Sequence of chain 1.A:
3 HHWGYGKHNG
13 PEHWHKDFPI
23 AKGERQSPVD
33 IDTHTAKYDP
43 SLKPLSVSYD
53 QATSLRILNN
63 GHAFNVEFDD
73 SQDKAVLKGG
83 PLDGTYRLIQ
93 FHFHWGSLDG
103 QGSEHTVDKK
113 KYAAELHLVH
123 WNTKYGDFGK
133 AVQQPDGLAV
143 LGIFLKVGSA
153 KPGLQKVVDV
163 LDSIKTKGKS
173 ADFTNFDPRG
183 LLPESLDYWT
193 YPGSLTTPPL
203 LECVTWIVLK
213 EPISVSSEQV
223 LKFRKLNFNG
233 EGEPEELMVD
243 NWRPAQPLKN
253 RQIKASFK

Binding-site contacts:
Ligand atom N contacts residue HIS119 of chain 1.A at 3.2 Å (h-bond).
Ligand atom C contacts residue VAL142 of chain 1.A at 3.8 Å (hydrophobic).
Ligand atom C1 contacts residue LEU197 of chain 1.A at 3.5 Å (hydrophobic).
Ligand atom N1 contacts residue ZN1 of chain 1.B at 3.6 Å.
Ligand atom C2 contacts residue LEU197 of chain 1.A at 3.8 Å (hydrophobic).
Ligand atom N contacts residue HIS94 of chain 1.A at 3.5 Å (h-bond).
Ligand atom C1 contacts residue VAL142 of chain 1.A at 3.7 Å (hydrophobic).
Ligand atom C3 contacts residue HIS94 of chain 1.A at 3.7 Å.
Ligand atom S contacts residue THR198 of chain 1.A at 3.6 Å (h-bond).
Ligand atom O contacts residue THR199 of chain 1.A at 3.7 Å.
Ligand atom C5 contacts residue GOL1 of chain 1.C at 3.1 Å.
Ligand atom C6 contacts residue GLN92 of chain 1.A at 4.1 Å.
Ligand atom N contacts residue HIS96 of chain 1.A at 3.4 Å (h-bond).
Ligand atom N contacts residue GLU106 of chain 1.A at 3.9 Å.
Ligand atom O contacts residue GOL1 of chain 1.C at 2.9 Å.
Ligand atom C4 contacts residue GLN92 of chain 1.A at 3.6 Å.
Ligand atom O1 contacts residue THR199 of chain 1.A at 3.5 Å (h-bond).
Ligand atom C7 contacts residue VAL121 of chain 1.A at 3.9 Å (hydrophobic).
Ligand atom S contacts residue HIS94 of chain 1.A at 3.8 Å.
Ligand atom C7 contacts residue PHE130 of chain 1.A at 3.9 Å (hydrophobic).
Ligand atom C3 contacts residue VAL121 of chain 1.A at 4.0 Å (hydrophobic).
Ligand atom N contacts residue THR198 of chain 1.A at 2.8 Å (h-bond).
Ligand atom N contacts residue ZN1 of chain 1.B at 2.0 Å.
Ligand atom C1 contacts residue VAL121 of chain 1.A at 4.1 Å (hydrophobic).
Ligand atom S contacts residue ZN1 of chain 1.B at 3.1 Å.
Ligand atom O1 contacts residue THR198 of chain 1.A at 2.7 Å (h-bond).
Ligand atom C2 contacts residue VAL121 of chain 1.A at 3.9 Å (hydrophobic).
Ligand atom C1 contacts residue LEU140 of chain 1.A at 4.0 Å (hydrophobic).
Ligand atom N1 contacts residue HIS94 of chain 1.A at 3.5 Å.
Ligand atom O contacts residue HIS94 of chain 1.A at 3.6 Å (h-bond).
Ligand atom O contacts residue ZN1 of chain 1.B at 3.4 Å.
Ligand atom C4 contacts residue HIS94 of chain 1.A at 3.8 Å.
Ligand atom C4 contacts residue GOL1 of chain 1.C at 3.1 Å.
Ligand atom C5 contacts residue GLN92 of chain 1.A at 3.5 Å.
Ligand atom O1 contacts residue LEU197 of chain 1.A at 3.3 Å.
Ligand atom C contacts residue VAL121 of chain 1.A at 4.0 Å (hydrophobic).
Ligand atom C6 contacts residue PHE130 of chain 1.A at 3.7 Å (hydrophobic).
Ligand atom C contacts residue HIS94 of chain 1.A at 4.2 Å.
Ligand atom C7 contacts residue LEU140 of chain 1.A at 3.9 Å (hydrophobic).
Ligand atom C7 contacts residue LEU197 of chain 1.A at 3.8 Å (hydrophobic).

A small-molecule ligand and the protein it binds are described below.
Small molecule (SMILES): NS(=O)(=O)N1CCc2ccccc21